A small-molecule ligand and the protein it binds are described below.
Small molecule (SMILES): CC(=O)N[C@@H]1[C@@H](O)[C@H](O)[C@@H](CO)O[C@H]1O

Sequence of chain 1.B:
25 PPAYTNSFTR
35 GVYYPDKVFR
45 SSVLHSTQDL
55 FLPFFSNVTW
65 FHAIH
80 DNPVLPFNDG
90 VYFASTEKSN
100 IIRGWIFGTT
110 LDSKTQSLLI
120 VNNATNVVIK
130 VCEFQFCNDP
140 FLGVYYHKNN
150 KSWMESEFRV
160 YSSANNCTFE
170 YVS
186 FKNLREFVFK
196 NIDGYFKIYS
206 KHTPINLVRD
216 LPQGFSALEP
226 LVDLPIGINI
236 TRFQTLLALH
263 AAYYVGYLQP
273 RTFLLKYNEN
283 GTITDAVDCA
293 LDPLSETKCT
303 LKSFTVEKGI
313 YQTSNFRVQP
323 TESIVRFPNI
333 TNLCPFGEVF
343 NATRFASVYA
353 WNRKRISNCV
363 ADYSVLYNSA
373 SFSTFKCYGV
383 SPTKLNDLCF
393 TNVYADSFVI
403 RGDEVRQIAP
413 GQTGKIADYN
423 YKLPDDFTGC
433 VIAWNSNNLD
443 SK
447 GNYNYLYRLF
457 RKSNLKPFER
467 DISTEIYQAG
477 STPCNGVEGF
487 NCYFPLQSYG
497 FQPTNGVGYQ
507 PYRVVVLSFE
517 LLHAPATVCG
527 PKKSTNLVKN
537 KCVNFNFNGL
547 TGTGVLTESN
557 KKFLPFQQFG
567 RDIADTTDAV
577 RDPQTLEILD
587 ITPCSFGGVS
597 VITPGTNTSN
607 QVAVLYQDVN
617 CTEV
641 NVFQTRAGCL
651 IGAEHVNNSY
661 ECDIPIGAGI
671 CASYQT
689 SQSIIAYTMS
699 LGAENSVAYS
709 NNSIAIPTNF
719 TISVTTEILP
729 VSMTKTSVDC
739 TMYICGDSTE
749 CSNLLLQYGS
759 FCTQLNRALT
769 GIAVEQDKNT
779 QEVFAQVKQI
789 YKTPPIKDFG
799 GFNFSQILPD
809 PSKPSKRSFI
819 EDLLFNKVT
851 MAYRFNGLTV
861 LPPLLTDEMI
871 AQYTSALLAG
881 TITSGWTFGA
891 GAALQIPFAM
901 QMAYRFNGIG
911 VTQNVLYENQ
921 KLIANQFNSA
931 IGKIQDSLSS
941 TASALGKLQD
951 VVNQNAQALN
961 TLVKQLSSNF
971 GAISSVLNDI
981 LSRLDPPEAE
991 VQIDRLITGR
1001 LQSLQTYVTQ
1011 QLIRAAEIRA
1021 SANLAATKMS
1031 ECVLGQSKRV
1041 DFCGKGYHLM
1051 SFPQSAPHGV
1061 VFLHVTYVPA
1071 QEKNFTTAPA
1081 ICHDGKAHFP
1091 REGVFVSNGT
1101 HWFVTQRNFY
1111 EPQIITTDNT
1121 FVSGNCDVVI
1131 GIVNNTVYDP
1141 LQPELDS

Binding-site contacts:
Ligand atom O7 contacts residue ASN343 of chain 1.B at 3.5 Å (h-bond).
Ligand atom C5 contacts residue ASN343 of chain 1.B at 3.6 Å.
Ligand atom C4 contacts residue ASN343 of chain 1.B at 4.2 Å.
Ligand atom C3 contacts residue SER371 of chain 1.B at 3.9 Å.
Ligand atom C2 contacts residue ASN343 of chain 1.B at 2.5 Å.
Ligand atom O5 contacts residue ASN343 of chain 1.B at 2.4 Å (h-bond).
Ligand atom C3 contacts residue ASN343 of chain 1.B at 3.8 Å.
Ligand atom N2 contacts residue ASN343 of chain 1.B at 2.9 Å (h-bond).
Ligand atom O3 contacts residue SER371 of chain 1.B at 4.1 Å.
Ligand atom O3 contacts residue VAL367 of chain 1.B at 4.3 Å.
Ligand atom O4 contacts residue SER371 of chain 1.B at 3.5 Å.
Ligand atom O3 contacts residue ASN370 of chain 1.B at 4.0 Å.
Ligand atom N2 contacts residue LEU368 of chain 1.B at 4.3 Å.
Ligand atom C8 contacts residue GLY339 of chain 1.B at 3.4 Å.
Ligand atom C8 contacts residue LEU368 of chain 1.B at 3.4 Å (hydrophobic).
Ligand atom C8 contacts residue PHE342 of chain 1.B at 3.4 Å (hydrophobic).
Ligand atom C7 contacts residue LEU368 of chain 1.B at 4.2 Å (hydrophobic).
Ligand atom C4 contacts residue SER371 of chain 1.B at 4.2 Å.
Ligand atom O4 contacts residue ASN370 of chain 1.B at 3.6 Å (h-bond).
Ligand atom O7 contacts residue GLY339 of chain 1.B at 3.3 Å.
Ligand atom C8 contacts residue PHE338 of chain 1.B at 3.6 Å (hydrophobic).
Ligand atom C7 contacts residue ASN343 of chain 1.B at 3.4 Å.
Ligand atom C7 contacts residue GLY339 of chain 1.B at 3.5 Å.
Ligand atom C1 contacts residue ASN343 of chain 1.B at 1.4 Å.